Sequence of chain 1.A:
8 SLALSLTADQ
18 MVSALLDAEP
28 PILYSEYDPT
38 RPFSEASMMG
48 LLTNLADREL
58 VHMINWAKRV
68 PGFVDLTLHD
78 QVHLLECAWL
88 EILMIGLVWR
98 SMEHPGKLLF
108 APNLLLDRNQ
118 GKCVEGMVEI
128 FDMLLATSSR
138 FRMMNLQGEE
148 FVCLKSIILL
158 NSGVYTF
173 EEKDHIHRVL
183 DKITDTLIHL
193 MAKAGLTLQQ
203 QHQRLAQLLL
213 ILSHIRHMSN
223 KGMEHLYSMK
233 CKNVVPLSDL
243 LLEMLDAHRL

Binding-site contacts:
Ligand atom CB contacts residue VAL79 of chain 1.A at 4.2 Å (hydrophobic).
Ligand atom CA contacts residue VAL79 of chain 1.A at 4.0 Å (hydrophobic).
Ligand atom CB contacts residue GLN78 of chain 1.A at 4.2 Å.
Ligand atom C contacts residue LYS65 of chain 1.A at 4.2 Å.
Ligand atom CD2 contacts residue GLU83 of chain 1.A at 3.6 Å.
Ligand atom N contacts residue LYS65 of chain 1.A at 4.1 Å.
Ligand atom CD2 contacts residue LEU75 of chain 1.A at 4.1 Å (hydrophobic).
Ligand atom CD1 contacts residue GLN78 of chain 1.A at 3.9 Å.
Ligand atom CD2 contacts residue GLN78 of chain 1.A at 3.8 Å.
Ligand atom CD1 contacts residue ILE61 of chain 1.A at 3.6 Å (hydrophobic).
Ligand atom CE1 contacts residue LEU75 of chain 1.A at 3.8 Å (hydrophobic).
Ligand atom CD2 contacts residue VAL79 of chain 1.A at 3.6 Å (hydrophobic).
Ligand atom CD1 contacts residue ASP241 of chain 1.A at 3.5 Å.
Ligand atom CG2 contacts residue LEU242 of chain 1.A at 4.2 Å (hydrophobic).
Ligand atom NE2 contacts residue LEU75 of chain 1.A at 3.6 Å.
Ligand atom CD2 contacts residue ILE61 of chain 1.A at 3.6 Å (hydrophobic).
Ligand atom CD contacts residue LEU75 of chain 1.A at 4.0 Å (hydrophobic).
Ligand atom N contacts residue LYS65 of chain 1.A at 4.3 Å.
Ligand atom CD2 contacts residue VAL79 of chain 1.A at 4.2 Å (hydrophobic).
Ligand atom C contacts residue LYS65 of chain 1.A at 4.1 Å.
Ligand atom NE2 contacts residue LEU75 of chain 1.A at 3.9 Å.
Ligand atom CG contacts residue LEU75 of chain 1.A at 4.1 Å (hydrophobic).
Ligand atom N contacts residue VAL79 of chain 1.A at 4.2 Å.
Ligand atom CG contacts residue ILE61 of chain 1.A at 4.1 Å (hydrophobic).
Ligand atom CG contacts residue VAL79 of chain 1.A at 4.2 Å (hydrophobic).
Ligand atom O contacts residue LYS65 of chain 1.A at 3.8 Å.
Ligand atom CB contacts residue LEU242 of chain 1.A at 4.3 Å (hydrophobic).
Ligand atom CD2 contacts residue MET246 of chain 1.A at 3.8 Å (hydrophobic).
Ligand atom CD1 contacts residue LEU82 of chain 1.A at 4.2 Å (hydrophobic).
Ligand atom C contacts residue ILE61 of chain 1.A at 4.2 Å (hydrophobic).
Ligand atom CB contacts residue LEU75 of chain 1.A at 4.1 Å (hydrophobic).
Ligand atom CD2 contacts residue LEU82 of chain 1.A at 3.8 Å (hydrophobic).
Ligand atom CD1 contacts residue LEU242 of chain 1.A at 3.7 Å (hydrophobic).
Ligand atom N contacts residue LEU242 of chain 1.A at 4.3 Å.
Ligand atom CG contacts residue GLN78 of chain 1.A at 4.3 Å.
Ligand atom CB contacts residue ILE61 of chain 1.A at 4.0 Å (hydrophobic).
Ligand atom O contacts residue LYS65 of chain 1.A at 4.1 Å.
Ligand atom O contacts residue LEU75 of chain 1.A at 3.9 Å.
Ligand atom O contacts residue ILE61 of chain 1.A at 4.0 Å.
Ligand atom CD1 contacts residue VAL79 of chain 1.A at 3.6 Å (hydrophobic).

The small molecule below binds the protein below.
Small molecule (SMILES): CC[C@H](C)[C@H](NC(=O)[C@H](C)N)C(=O)N[C@@H](CC(C)C)C(=O)N[C@@H](Cc1cnc[nH]1)C(=O)N[C@@H](CCCN=C(N)N)C(=O)N[C@@H](CC(C)C)C(=O)N[C@@H](CC(C)C)C(=O)N[C@@H](CCC(N)=O)C(=O)N[C@@H](C)C=O